Sequence of chain 2.C:
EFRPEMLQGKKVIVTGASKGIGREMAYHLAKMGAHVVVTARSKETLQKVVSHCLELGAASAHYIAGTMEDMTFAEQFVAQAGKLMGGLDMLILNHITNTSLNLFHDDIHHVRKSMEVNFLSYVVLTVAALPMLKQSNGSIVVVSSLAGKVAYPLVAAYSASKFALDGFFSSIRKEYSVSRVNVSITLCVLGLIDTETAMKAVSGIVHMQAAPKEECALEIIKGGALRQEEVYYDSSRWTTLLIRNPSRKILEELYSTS

Binding-site contacts:
Ligand atom C14 contacts residue LEU103 of chain 2.C at 3.9 Å (hydrophobic).
Ligand atom C3 contacts residue LEU194 of chain 2.C at 3.9 Å (hydrophobic).
Ligand atom C12 contacts residue NAP1 of chain 2.I at 3.6 Å.
Ligand atom O9 contacts residue SER147 of chain 2.C at 2.7 Å (h-bond).
Ligand atom C11 contacts residue TYR160 of chain 2.C at 3.8 Å (hydrophobic).
Ligand atom C6 contacts residue SER147 of chain 2.C at 3.7 Å.
Ligand atom C25 contacts residue LEU194 of chain 2.C at 3.8 Å (hydrophobic).
Ligand atom C24 contacts residue TYR257 of chain 1.D at 3.4 Å (hydrophobic).
Ligand atom S7 contacts residue LEU194 of chain 2.C at 4.0 Å.
Ligand atom C22 contacts residue VAL157 of chain 2.C at 4.0 Å (hydrophobic).
Ligand atom C23 contacts residue VAL157 of chain 2.C at 3.7 Å (hydrophobic).
Ligand atom O9 contacts residue NAP1 of chain 2.I at 3.1 Å.
Ligand atom C17 contacts residue TYR160 of chain 2.C at 3.7 Å (hydrophobic).
Ligand atom C8 contacts residue TYR160 of chain 2.C at 3.6 Å (hydrophobic).
Ligand atom N4 contacts residue LEU194 of chain 2.C at 3.7 Å.
Ligand atom O21 contacts residue ILE98 of chain 2.C at 3.6 Å.
Ligand atom C8 contacts residue SER147 of chain 2.C at 3.5 Å.
Ligand atom C23 contacts residue TYR154 of chain 2.C at 4.0 Å (hydrophobic).
Ligand atom C19 contacts residue ALA203 of chain 2.C at 3.7 Å (hydrophobic).
Ligand atom C5 contacts residue LEU194 of chain 2.C at 3.6 Å (hydrophobic).
Ligand atom C2 contacts residue TYR154 of chain 2.C at 3.7 Å (hydrophobic).
Ligand atom O9 contacts residue TYR160 of chain 2.C at 2.7 Å (h-bond).
Ligand atom C6 contacts residue LEU194 of chain 2.C at 3.7 Å (hydrophobic).
Ligand atom C8 contacts residue NAP1 of chain 2.I at 3.8 Å.
Ligand atom C20 contacts residue NAP1 of chain 2.I at 3.9 Å.
Ligand atom O26 contacts residue LEU194 of chain 2.C at 3.4 Å.
Ligand atom C20 contacts residue ALA200 of chain 2.C at 3.9 Å (hydrophobic).
Ligand atom C15 contacts residue LEU103 of chain 2.C at 3.8 Å (hydrophobic).
Ligand atom O21 contacts residue THR199 of chain 2.C at 3.6 Å.
Ligand atom C17 contacts residue ILE98 of chain 2.C at 3.9 Å (hydrophobic).
Ligand atom C16 contacts residue TYR160 of chain 2.C at 3.6 Å (hydrophobic).
Ligand atom S7 contacts residue LEU192 of chain 2.C at 3.9 Å.
Ligand atom C15 contacts residue VAL157 of chain 2.C at 3.7 Å (hydrophobic).
Ligand atom C1 contacts residue MET210 of chain 2.C at 3.6 Å (hydrophobic).
Ligand atom S7 contacts residue SER147 of chain 2.C at 3.3 Å (h-bond).
Ligand atom C2 contacts residue LEU148 of chain 2.C at 3.6 Å (hydrophobic).
Ligand atom N10 contacts residue TYR160 of chain 2.C at 4.0 Å.
Ligand atom S7 contacts residue GLY193 of chain 2.C at 3.9 Å.
Ligand atom C19 contacts residue THR101 of chain 2.C at 3.6 Å.
Ligand atom C1 contacts residue TYR154 of chain 2.C at 3.7 Å (hydrophobic).

This small molecule binds to this protein.
Small molecule (SMILES): CCc1nc([C@H]2CCCO2)c(C(=O)NC2[C@@H]3CC4C[C@H]2CC(O)(C4)C3)s1

Sequence of chain 1.D:
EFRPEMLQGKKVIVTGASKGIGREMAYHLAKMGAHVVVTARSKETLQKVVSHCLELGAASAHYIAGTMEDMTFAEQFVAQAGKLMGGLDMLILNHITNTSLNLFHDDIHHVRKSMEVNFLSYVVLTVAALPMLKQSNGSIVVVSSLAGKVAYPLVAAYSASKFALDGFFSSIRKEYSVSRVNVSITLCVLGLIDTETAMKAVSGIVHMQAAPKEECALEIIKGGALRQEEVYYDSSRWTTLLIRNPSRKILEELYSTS